A small-molecule ligand and the protein it binds are described below.
Small molecule (SMILES): CC(=O)N[C@@H]1[C@@H](O)[C@H](O)[C@@H](CO)O[C@H]1O

Sequence of chain 1.H:
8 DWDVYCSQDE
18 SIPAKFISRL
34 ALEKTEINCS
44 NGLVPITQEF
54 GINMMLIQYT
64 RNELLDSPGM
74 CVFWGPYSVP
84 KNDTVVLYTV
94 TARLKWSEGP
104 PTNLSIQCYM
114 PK

Binding-site contacts:
Ligand atom N2 contacts residue ASN85 of chain 1.H at 3.0 Å (h-bond).
Ligand atom C8 contacts residue THR87 of chain 1.H at 3.8 Å.
Ligand atom O5 contacts residue VAL88 of chain 1.H at 3.9 Å.
Ligand atom C2 contacts residue THR87 of chain 1.H at 4.2 Å.
Ligand atom C7 contacts residue THR87 of chain 1.H at 4.0 Å.
Ligand atom N2 contacts residue THR87 of chain 1.H at 3.4 Å (h-bond).
Ligand atom C5 contacts residue ASN85 of chain 1.H at 3.6 Å.
Ligand atom C1 contacts residue ASN85 of chain 1.H at 1.4 Å.
Ligand atom C3 contacts residue ASN85 of chain 1.H at 3.8 Å.
Ligand atom C1 contacts residue THR87 of chain 1.H at 3.9 Å.
Ligand atom C1 contacts residue VAL88 of chain 1.H at 3.9 Å (hydrophobic).
Ligand atom C5 contacts residue VAL88 of chain 1.H at 4.2 Å (hydrophobic).
Ligand atom C7 contacts residue ASN85 of chain 1.H at 4.3 Å.
Ligand atom C6 contacts residue TYR112 of chain 1.H at 4.3 Å (hydrophobic).
Ligand atom O5 contacts residue ASN85 of chain 1.H at 2.2 Å (h-bond).
Ligand atom C8 contacts residue ASN85 of chain 1.H at 4.5 Å.
Ligand atom O6 contacts residue TYR112 of chain 1.H at 3.5 Å.
Ligand atom C4 contacts residue ASN85 of chain 1.H at 4.2 Å.
Ligand atom C2 contacts residue ASN85 of chain 1.H at 2.5 Å.